Sequence of chain 1.B:
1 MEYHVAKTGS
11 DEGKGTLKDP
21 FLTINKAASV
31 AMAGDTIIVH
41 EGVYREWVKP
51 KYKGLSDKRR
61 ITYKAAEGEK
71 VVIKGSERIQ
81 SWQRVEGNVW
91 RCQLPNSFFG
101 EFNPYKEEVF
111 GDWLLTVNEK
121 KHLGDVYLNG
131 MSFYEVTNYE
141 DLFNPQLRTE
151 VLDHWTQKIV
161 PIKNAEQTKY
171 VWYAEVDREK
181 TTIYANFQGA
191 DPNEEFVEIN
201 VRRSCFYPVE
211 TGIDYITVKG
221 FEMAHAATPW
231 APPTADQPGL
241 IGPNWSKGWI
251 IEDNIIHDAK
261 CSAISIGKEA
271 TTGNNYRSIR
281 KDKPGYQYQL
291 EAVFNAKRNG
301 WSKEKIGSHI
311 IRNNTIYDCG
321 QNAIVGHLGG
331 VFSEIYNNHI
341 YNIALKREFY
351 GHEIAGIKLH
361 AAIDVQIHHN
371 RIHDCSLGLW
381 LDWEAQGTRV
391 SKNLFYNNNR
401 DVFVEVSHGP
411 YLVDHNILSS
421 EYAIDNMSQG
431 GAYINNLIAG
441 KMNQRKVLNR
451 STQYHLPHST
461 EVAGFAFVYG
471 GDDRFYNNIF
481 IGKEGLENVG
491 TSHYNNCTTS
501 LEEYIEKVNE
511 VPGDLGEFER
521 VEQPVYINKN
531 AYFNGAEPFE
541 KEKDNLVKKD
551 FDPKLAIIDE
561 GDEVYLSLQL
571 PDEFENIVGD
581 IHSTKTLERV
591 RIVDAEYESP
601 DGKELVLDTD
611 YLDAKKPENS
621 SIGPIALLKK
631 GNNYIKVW

Sequence of chain 1.D:
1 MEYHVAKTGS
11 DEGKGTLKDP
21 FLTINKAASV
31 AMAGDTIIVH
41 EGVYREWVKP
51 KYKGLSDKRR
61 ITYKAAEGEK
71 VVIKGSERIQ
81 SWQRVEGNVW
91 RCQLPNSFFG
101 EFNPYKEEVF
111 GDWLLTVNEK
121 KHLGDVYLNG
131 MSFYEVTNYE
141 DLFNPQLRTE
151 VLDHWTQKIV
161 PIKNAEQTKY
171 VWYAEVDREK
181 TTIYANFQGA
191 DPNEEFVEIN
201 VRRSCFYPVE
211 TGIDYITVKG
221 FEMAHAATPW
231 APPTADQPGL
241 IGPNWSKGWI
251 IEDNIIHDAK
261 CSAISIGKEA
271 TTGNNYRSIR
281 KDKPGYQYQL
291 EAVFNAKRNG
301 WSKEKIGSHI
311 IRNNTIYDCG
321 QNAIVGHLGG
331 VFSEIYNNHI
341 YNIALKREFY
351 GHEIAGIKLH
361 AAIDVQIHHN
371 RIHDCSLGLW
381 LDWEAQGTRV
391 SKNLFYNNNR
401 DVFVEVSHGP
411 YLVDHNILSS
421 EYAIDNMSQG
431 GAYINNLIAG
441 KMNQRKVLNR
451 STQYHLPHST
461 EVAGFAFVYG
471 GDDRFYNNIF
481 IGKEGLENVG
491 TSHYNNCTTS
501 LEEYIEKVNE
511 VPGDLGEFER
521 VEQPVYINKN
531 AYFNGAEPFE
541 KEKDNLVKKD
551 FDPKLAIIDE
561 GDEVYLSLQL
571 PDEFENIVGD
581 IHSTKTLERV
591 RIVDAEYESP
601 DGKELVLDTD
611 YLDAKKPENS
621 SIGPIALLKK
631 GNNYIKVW

This protein binds this small molecule.
Small molecule (SMILES): O[C@@H]1[C@@H](O)[C@H](O)OC[C@H]1O

Binding-site contacts:
Ligand atom O1 contacts residue ILE310 of chain 1.D at 4.4 Å.
Ligand atom O3 contacts residue LYS603 of chain 1.B at 3.7 Å.
Ligand atom C4 contacts residue ILE250 of chain 1.D at 3.6 Å (hydrophobic).
Ligand atom O4 contacts residue ILE250 of chain 1.D at 3.9 Å.
Ligand atom C5 contacts residue ARG312 of chain 1.D at 3.9 Å.
Ligand atom C3 contacts residue XYP1 of chain 1.P at 3.8 Å.
Ligand atom O5 contacts residue ILE250 of chain 1.D at 4.4 Å.
Ligand atom O4 contacts residue ARG60 of chain 1.D at 4.0 Å.
Ligand atom C5 contacts residue ILE250 of chain 1.D at 4.0 Å (hydrophobic).
Ligand atom C1 contacts residue ARG312 of chain 1.D at 3.8 Å.
Ligand atom C2 contacts residue ILE310 of chain 1.D at 3.8 Å (hydrophobic).
Ligand atom C2 contacts residue LYS603 of chain 1.B at 4.5 Å.
Ligand atom O5 contacts residue ILE310 of chain 1.D at 4.4 Å.
Ligand atom O3 contacts residue ILE310 of chain 1.D at 4.5 Å.
Ligand atom O4 contacts residue ASP57 of chain 1.D at 2.5 Å (salt-bridge).
Ligand atom C3 contacts residue ASP57 of chain 1.D at 3.6 Å.
Ligand atom O1 contacts residue ARG312 of chain 1.D at 3.2 Å (salt-bridge).
Ligand atom O3 contacts residue ASP57 of chain 1.D at 3.0 Å (salt-bridge).
Ligand atom O4 contacts residue XYP1 of chain 1.P at 3.5 Å (h-bond).
Ligand atom O2 contacts residue LYS603 of chain 1.B at 3.8 Å.
Ligand atom C4 contacts residue ASP57 of chain 1.D at 3.5 Å.
Ligand atom O5 contacts residue ARG312 of chain 1.D at 3.2 Å (salt-bridge).
Ligand atom O1 contacts residue TYR336 of chain 1.D at 3.9 Å.
Ligand atom C1 contacts residue ILE310 of chain 1.D at 4.5 Å (hydrophobic).
Ligand atom C4 contacts residue XYP1 of chain 1.P at 4.1 Å.
Ligand atom O3 contacts residue XYP1 of chain 1.P at 4.2 Å.